Binding-site contacts:
Ligand atom N1 contacts residue ARG228 of chain 1.D at 4.0 Å.
Ligand atom O1 contacts residue LEU348 of chain 1.D at 4.1 Å.
Ligand atom N1 contacts residue ASP108 of chain 1.D at 4.1 Å.
Ligand atom N1 contacts residue GLV1 of chain 1.X at 3.8 Å.
Ligand atom O2 contacts residue LEU348 of chain 1.D at 4.2 Å.
Ligand atom O3 contacts residue ARG228 of chain 1.D at 3.0 Å (salt-bridge).
Ligand atom O1 contacts residue CYS191 of chain 1.D at 3.5 Å (h-bond).
Ligand atom C2 contacts residue ASP108 of chain 1.D at 4.2 Å.
Ligand atom O1 contacts residue SER315 of chain 1.D at 3.1 Å (h-bond).
Ligand atom N1 contacts residue GLY192 of chain 1.D at 3.4 Å (h-bond).
Ligand atom C2 contacts residue LEU348 of chain 1.D at 4.1 Å (hydrophobic).
Ligand atom C2 contacts residue GLV1 of chain 1.X at 4.3 Å.
Ligand atom O3 contacts residue CYS191 of chain 1.D at 3.5 Å.
Ligand atom C1 contacts residue CYS191 of chain 1.D at 3.4 Å (hydrophobic).
Ligand atom O3 contacts residue HIS193 of chain 1.D at 4.3 Å.
Ligand atom O2 contacts residue ASN313 of chain 1.D at 3.3 Å (h-bond).
Ligand atom O2 contacts residue SER315 of chain 1.D at 3.3 Å (h-bond).
Ligand atom C2 contacts residue CYS191 of chain 1.D at 2.5 Å (hydrophobic).
Ligand atom O3 contacts residue GLU285 of chain 1.D at 4.0 Å.
Ligand atom C1 contacts residue SER317 of chain 1.D at 3.6 Å.
Ligand atom C3 contacts residue GLY192 of chain 1.D at 3.6 Å.
Ligand atom C2 contacts residue TRP93 of chain 1.D at 3.4 Å (hydrophobic).
Ligand atom C1 contacts residue SER315 of chain 1.D at 3.6 Å.
Ligand atom N1 contacts residue CYS191 of chain 1.D at 2.9 Å (h-bond).
Ligand atom O2 contacts residue HIS193 of chain 1.D at 3.9 Å.
Ligand atom O2 contacts residue THR347 of chain 1.D at 2.7 Å (h-bond).
Ligand atom O1 contacts residue HIS193 of chain 1.D at 2.9 Å (h-bond).
Ligand atom C3 contacts residue ASP108 of chain 1.D at 3.6 Å.
Ligand atom C3 contacts residue HIS193 of chain 1.D at 4.2 Å.
Ligand atom C1 contacts residue LEU348 of chain 1.D at 4.1 Å (hydrophobic).
Ligand atom C1 contacts residue THR347 of chain 1.D at 3.7 Å.
Ligand atom O3 contacts residue GLV1 of chain 1.X at 3.9 Å.
Ligand atom C3 contacts residue CYS191 of chain 1.D at 1.8 Å (hydrophobic).
Ligand atom O3 contacts residue GLY192 of chain 1.D at 2.5 Å (h-bond).
Ligand atom O1 contacts residue SER317 of chain 1.D at 2.3 Å (h-bond).
Ligand atom N1 contacts residue HIS193 of chain 1.D at 4.3 Å.
Ligand atom O2 contacts residue SER317 of chain 1.D at 4.3 Å.
Ligand atom C1 contacts residue HIS193 of chain 1.D at 3.5 Å.
Ligand atom O2 contacts residue GLV1 of chain 1.X at 4.2 Å.
Ligand atom C3 contacts residue TRP93 of chain 1.D at 4.0 Å (hydrophobic).

Sequence of chain 1.D:
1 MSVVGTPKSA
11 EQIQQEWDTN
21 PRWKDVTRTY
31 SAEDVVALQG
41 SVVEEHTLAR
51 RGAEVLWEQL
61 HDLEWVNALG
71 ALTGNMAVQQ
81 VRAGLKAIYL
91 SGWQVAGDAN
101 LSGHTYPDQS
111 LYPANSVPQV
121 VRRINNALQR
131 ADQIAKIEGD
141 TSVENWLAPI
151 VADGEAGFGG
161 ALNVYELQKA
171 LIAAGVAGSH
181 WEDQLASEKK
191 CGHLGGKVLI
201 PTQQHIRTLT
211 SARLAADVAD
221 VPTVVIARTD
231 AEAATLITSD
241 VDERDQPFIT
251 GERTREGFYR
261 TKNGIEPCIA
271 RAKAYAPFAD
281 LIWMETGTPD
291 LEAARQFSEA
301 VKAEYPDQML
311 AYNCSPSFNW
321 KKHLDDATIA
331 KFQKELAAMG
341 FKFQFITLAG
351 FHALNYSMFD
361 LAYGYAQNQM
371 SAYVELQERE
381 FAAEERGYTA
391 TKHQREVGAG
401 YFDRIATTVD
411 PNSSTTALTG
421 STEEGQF

A small-molecule ligand and the protein it binds are described below.
Small molecule (SMILES): O=C(O)C/C=N/O

Sequence of chain 1.C:
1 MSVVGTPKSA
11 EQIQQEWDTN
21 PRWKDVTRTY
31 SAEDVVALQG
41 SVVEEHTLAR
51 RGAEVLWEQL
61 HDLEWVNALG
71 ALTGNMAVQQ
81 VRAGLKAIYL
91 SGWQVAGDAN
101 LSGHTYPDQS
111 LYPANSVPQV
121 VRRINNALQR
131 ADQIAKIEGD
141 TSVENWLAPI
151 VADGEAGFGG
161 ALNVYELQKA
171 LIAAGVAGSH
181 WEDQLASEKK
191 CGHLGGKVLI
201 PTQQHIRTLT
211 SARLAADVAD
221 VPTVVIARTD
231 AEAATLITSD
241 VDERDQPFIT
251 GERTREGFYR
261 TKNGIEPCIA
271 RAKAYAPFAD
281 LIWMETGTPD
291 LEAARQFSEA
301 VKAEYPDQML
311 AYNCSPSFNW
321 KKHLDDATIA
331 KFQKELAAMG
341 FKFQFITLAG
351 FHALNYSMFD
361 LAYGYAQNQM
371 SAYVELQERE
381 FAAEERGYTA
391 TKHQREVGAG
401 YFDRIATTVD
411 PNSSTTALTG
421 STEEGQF